Sequence of chain 1.A:
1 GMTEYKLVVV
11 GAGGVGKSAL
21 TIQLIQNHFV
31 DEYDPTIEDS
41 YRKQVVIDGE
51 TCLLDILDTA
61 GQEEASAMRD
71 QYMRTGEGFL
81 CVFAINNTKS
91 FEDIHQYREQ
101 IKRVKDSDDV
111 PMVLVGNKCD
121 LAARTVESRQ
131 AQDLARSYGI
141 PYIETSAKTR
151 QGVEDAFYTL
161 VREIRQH

This protein binds this small molecule.
Small molecule (SMILES): Nc1nc2c(ncn2[C@@H]2O[C@H](CO[P](=O)(O)O[P](=O)(O)NP(=O)(O)O)[C@@H](O)[C@H]2O)c(=O)[nH]1

Binding-site contacts:
Ligand atom PG contacts residue MG1 of chain 1.D at 3.3 Å.
Ligand atom N7 contacts residue ASN117 of chain 1.A at 3.2 Å (h-bond).
Ligand atom O2B contacts residue GLY16 of chain 1.A at 3.0 Å (h-bond).
Ligand atom O1B contacts residue MG1 of chain 1.D at 2.0 Å.
Ligand atom C2 contacts residue ASP120 of chain 1.A at 3.6 Å.
Ligand atom O2B contacts residue VAL15 of chain 1.A at 3.6 Å (h-bond).
Ligand atom N2 contacts residue LEU121 of chain 1.A at 3.5 Å.
Ligand atom C8 contacts residue ALA19 of chain 1.A at 3.4 Å (hydrophobic).
Ligand atom O3G contacts residue GLY13 of chain 1.A at 3.4 Å.
Ligand atom O1A contacts residue SER18 of chain 1.A at 3.3 Å (h-bond).
Ligand atom N1 contacts residue ASP120 of chain 1.A at 2.9 Å (salt-bridge).
Ligand atom O3G contacts residue LYS17 of chain 1.A at 2.7 Å (salt-bridge).
Ligand atom O2' contacts residue ASP31 of chain 1.A at 3.3 Å.
Ligand atom O1B contacts residue SER18 of chain 1.A at 3.3 Å.
Ligand atom O2G contacts residue GLN62 of chain 1.A at 3.0 Å (h-bond).
Ligand atom O3A contacts residue GLY14 of chain 1.A at 3.6 Å.
Ligand atom O2' contacts residue PHE29 of chain 1.A at 3.5 Å.
Ligand atom O6 contacts residue ALA147 of chain 1.A at 2.8 Å (h-bond).
Ligand atom O1G contacts residue MG1 of chain 1.D at 2.1 Å.
Ligand atom O2B contacts residue LYS17 of chain 1.A at 2.8 Å (salt-bridge).
Ligand atom O6 contacts residue SER146 of chain 1.A at 3.5 Å.
Ligand atom N3B contacts residue GLY14 of chain 1.A at 3.0 Å (h-bond).
Ligand atom O3A contacts residue GLY16 of chain 1.A at 3.3 Å (h-bond).
Ligand atom PB contacts residue MG1 of chain 1.D at 3.3 Å.
Ligand atom O6 contacts residue ASP120 of chain 1.A at 3.5 Å (salt-bridge).
Ligand atom O2G contacts residue PRO35 of chain 1.A at 3.2 Å.
Ligand atom N7 contacts residue ALA19 of chain 1.A at 3.5 Å.
Ligand atom N2 contacts residue ASP120 of chain 1.A at 2.8 Å (salt-bridge).
Ligand atom O6 contacts residue ASN117 of chain 1.A at 3.3 Å (h-bond).
Ligand atom O3G contacts residue GLY61 of chain 1.A at 3.0 Å (h-bond).
Ligand atom N3B contacts residue MG1 of chain 1.D at 3.6 Å.
Ligand atom O2G contacts residue TYR33 of chain 1.A at 3.5 Å.
Ligand atom O1A contacts residue GLY16 of chain 1.A at 3.2 Å.
Ligand atom O1A contacts residue ALA19 of chain 1.A at 3.0 Å (h-bond).
Ligand atom O4' contacts residue LYS118 of chain 1.A at 3.0 Å (salt-bridge).
Ligand atom O3' contacts residue ASP31 of chain 1.A at 3.1 Å (salt-bridge).
Ligand atom O6 contacts residue LYS118 of chain 1.A at 3.4 Å.
Ligand atom C2' contacts residue VAL30 of chain 1.A at 3.5 Å (hydrophobic).
Ligand atom O2' contacts residue VAL30 of chain 1.A at 2.8 Å (h-bond).
Ligand atom O1G contacts residue THR36 of chain 1.A at 2.8 Å (h-bond).